The protein below binds the small molecule below.
Small molecule (SMILES): CC(=O)N[C@@H]1[C@@H](O)[C@H](O)[C@@H](CO)O[C@H]1O

Binding-site contacts:
Ligand atom C3 contacts residue ASN315 of chain 3.E at 3.8 Å.
Ligand atom C7 contacts residue ASN315 of chain 3.E at 3.3 Å.
Ligand atom C4 contacts residue ASN315 of chain 3.E at 4.3 Å.
Ligand atom C5 contacts residue ASN315 of chain 3.E at 3.7 Å.
Ligand atom C6 contacts residue ASN315 of chain 3.E at 4.5 Å.
Ligand atom C1 contacts residue ASN315 of chain 3.E at 1.4 Å.
Ligand atom O7 contacts residue ASN315 of chain 3.E at 4.2 Å.
Ligand atom O5 contacts residue THR313 of chain 3.E at 4.3 Å.
Ligand atom C6 contacts residue THR313 of chain 3.E at 4.5 Å.
Ligand atom C8 contacts residue ILE281 of chain 3.E at 4.5 Å (hydrophobic).
Ligand atom N2 contacts residue ASN315 of chain 3.E at 2.8 Å (h-bond).
Ligand atom C2 contacts residue ASN315 of chain 3.E at 2.5 Å.
Ligand atom C8 contacts residue ASN315 of chain 3.E at 3.5 Å.
Ligand atom C1 contacts residue VAL314 of chain 3.E at 4.4 Å (hydrophobic).
Ligand atom O5 contacts residue ASN315 of chain 3.E at 2.4 Å (h-bond).
Ligand atom O5 contacts residue VAL314 of chain 3.E at 3.8 Å.

Sequence of chain 3.E:
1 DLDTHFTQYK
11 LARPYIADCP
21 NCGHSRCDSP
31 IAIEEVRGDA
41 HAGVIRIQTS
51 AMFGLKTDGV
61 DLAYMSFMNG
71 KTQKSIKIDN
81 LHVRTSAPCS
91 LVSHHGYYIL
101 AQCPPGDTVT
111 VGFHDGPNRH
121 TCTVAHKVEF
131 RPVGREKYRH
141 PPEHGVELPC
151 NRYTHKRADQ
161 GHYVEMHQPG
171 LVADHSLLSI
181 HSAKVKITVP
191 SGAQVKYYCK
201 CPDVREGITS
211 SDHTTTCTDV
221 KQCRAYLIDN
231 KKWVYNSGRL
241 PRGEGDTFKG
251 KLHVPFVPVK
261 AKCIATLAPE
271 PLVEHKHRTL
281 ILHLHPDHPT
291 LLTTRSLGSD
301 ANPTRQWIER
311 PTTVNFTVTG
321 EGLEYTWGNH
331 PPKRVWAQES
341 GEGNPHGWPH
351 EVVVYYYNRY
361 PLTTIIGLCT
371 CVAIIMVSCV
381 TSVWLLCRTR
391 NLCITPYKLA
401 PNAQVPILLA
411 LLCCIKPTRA